A protein and the small-molecule ligand that binds it are described below.
Small molecule (SMILES): CC(=O)N[C@@H]1[C@@H](O)[C@H](O)[C@@H](CO)O[C@@H]1O

Binding-site contacts:
Ligand atom O7 contacts residue V751 of chain 1.EK at 3.2 Å.
Ligand atom C6 contacts residue V751 of chain 1.EK at 3.5 Å.
Ligand atom O5 contacts residue V751 of chain 1.EK at 2.3 Å (h-bond).
Ligand atom O3 contacts residue V751 of chain 1.EK at 4.4 Å.
Ligand atom C3 contacts residue V751 of chain 1.EK at 3.1 Å.
Ligand atom C4 contacts residue V751 of chain 1.EK at 3.7 Å.
Ligand atom C7 contacts residue V751 of chain 1.EK at 3.3 Å.
Ligand atom N2 contacts residue V751 of chain 1.EK at 2.8 Å (h-bond).
Ligand atom C1 contacts residue V751 of chain 1.EK at 1.4 Å.
Ligand atom C5 contacts residue V751 of chain 1.EK at 3.0 Å.
Ligand atom C2 contacts residue V751 of chain 1.EK at 2.4 Å.
Ligand atom C8 contacts residue V751 of chain 1.EK at 3.3 Å.